Sequence of chain 1.T:
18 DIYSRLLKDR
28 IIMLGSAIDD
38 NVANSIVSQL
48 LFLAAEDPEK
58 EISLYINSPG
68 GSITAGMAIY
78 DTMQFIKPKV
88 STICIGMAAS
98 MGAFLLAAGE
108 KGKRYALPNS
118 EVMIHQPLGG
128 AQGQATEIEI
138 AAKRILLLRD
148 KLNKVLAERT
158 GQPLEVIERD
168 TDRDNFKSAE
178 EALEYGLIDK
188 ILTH

Sequence of chain 1.S:
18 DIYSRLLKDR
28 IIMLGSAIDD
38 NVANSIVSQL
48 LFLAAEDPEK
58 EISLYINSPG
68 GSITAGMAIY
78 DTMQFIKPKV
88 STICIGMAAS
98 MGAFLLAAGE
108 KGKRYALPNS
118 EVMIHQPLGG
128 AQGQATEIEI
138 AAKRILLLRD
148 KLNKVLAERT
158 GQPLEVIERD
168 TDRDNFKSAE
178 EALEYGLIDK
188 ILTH

Binding-site contacts:
Ligand atom F2 contacts residue VAL44 of chain 1.S at 3.4 Å.
Ligand atom CZ contacts residue THR79 of chain 1.S at 3.2 Å.
Ligand atom C7 contacts residue LEU48 of chain 1.S at 3.9 Å (hydrophobic).
Ligand atom CA contacts residue PHE82 of chain 1.S at 3.6 Å (hydrophobic).
Ligand atom CA contacts residue TYR62 of chain 1.T at 3.9 Å (hydrophobic).
Ligand atom C4 contacts residue ARG22 of chain 1.T at 3.4 Å.
Ligand atom CD contacts residue TYR62 of chain 1.T at 3.8 Å (hydrophobic).
Ligand atom F2 contacts residue ILE92 of chain 1.T at 3.4 Å.
Ligand atom O contacts residue SER60 of chain 1.T at 3.2 Å (h-bond).
Ligand atom CD2 contacts residue TYR62 of chain 1.T at 3.6 Å (hydrophobic).
Ligand atom N contacts residue TYR62 of chain 1.T at 3.1 Å (h-bond).
Ligand atom C5 contacts residue ASP26 of chain 1.T at 3.7 Å.
Ligand atom F1 contacts residue THR79 of chain 1.S at 3.2 Å.
Ligand atom F1 contacts residue ASP78 of chain 1.S at 3.7 Å.
Ligand atom C4 contacts residue ASP26 of chain 1.T at 3.3 Å.
Ligand atom O contacts residue TYR112 of chain 1.T at 3.6 Å (h-bond).
Ligand atom CD1 contacts residue LEU48 of chain 1.S at 3.9 Å (hydrophobic).
Ligand atom F1 contacts residue PHE82 of chain 1.S at 3.2 Å.
Ligand atom CE1 contacts residue THR79 of chain 1.S at 3.8 Å.
Ligand atom CE1 contacts residue LEU114 of chain 1.T at 3.8 Å (hydrophobic).
Ligand atom CE contacts residue ASP26 of chain 1.T at 3.1 Å.
Ligand atom O2 contacts residue LEU48 of chain 1.S at 3.4 Å.
Ligand atom CD2 contacts residue LEU48 of chain 1.S at 3.5 Å (hydrophobic).
Ligand atom F2 contacts residue LEU48 of chain 1.S at 3.7 Å.
Ligand atom C contacts residue PHE82 of chain 1.S at 3.7 Å (hydrophobic).
Ligand atom F1 contacts residue LEU114 of chain 1.T at 3.6 Å.
Ligand atom O contacts residue PHE82 of chain 1.S at 3.8 Å.
Ligand atom CZ contacts residue LEU114 of chain 1.T at 3.5 Å (hydrophobic).
Ligand atom O contacts residue TYR62 of chain 1.T at 2.8 Å (h-bond).
Ligand atom C contacts residue SER60 of chain 1.T at 3.4 Å.
Ligand atom C contacts residue TYR62 of chain 1.T at 3.8 Å (hydrophobic).
Ligand atom CB contacts residue TYR62 of chain 1.T at 3.6 Å (hydrophobic).
Ligand atom CD1 contacts residue PHE82 of chain 1.S at 3.6 Å (hydrophobic).
Ligand atom CD contacts residue TYR112 of chain 1.T at 3.8 Å (hydrophobic).
Ligand atom CB contacts residue ILE90 of chain 1.T at 3.8 Å (hydrophobic).
Ligand atom O contacts residue PHE82 of chain 1.S at 3.7 Å.
Ligand atom CE contacts residue LEU189 of chain 1.T at 3.6 Å (hydrophobic).
Ligand atom C2 contacts residue LEU23 of chain 1.T at 3.5 Å (hydrophobic).
Ligand atom CE2 contacts residue LEU48 of chain 1.S at 3.6 Å (hydrophobic).
Ligand atom CD contacts residue ILE28 of chain 1.T at 3.7 Å (hydrophobic).

This protein binds this small molecule.
Small molecule (SMILES): C[C@@H]1C[C@H]2C(=O)OC[C@H](NC(=O)[C@H](Cc3cc(F)cc(F)c3)NC(=O)CCC3CCCCC3)C(=O)N3CCC[C@H]3C(=O)N3CC=CC[C@H]3C(=O)N[C@@H](C)C(=O)N2C1